Binding-site contacts:
Ligand atom O1 contacts residue PHE254 of chain 1.N at 4.3 Å.
Ligand atom C10 contacts residue ARG127 of chain 1.N at 4.0 Å.
Ligand atom C3 contacts residue PHE295 of chain 1.N at 4.3 Å (hydrophobic).
Ligand atom C8 contacts residue HEM1 of chain 1.KB at 4.3 Å.
Ligand atom C8 contacts residue PHE295 of chain 1.N at 4.2 Å (hydrophobic).
Ligand atom C2 contacts residue PHE295 of chain 1.N at 4.5 Å (hydrophobic).
Ligand atom C4 contacts residue MET299 of chain 1.N at 4.4 Å (hydrophobic).
Ligand atom O2 contacts residue ARG127 of chain 1.N at 3.5 Å.
Ligand atom N2 contacts residue PHE295 of chain 1.N at 3.8 Å.
Ligand atom N1 contacts residue PHE295 of chain 1.N at 4.2 Å.
Ligand atom C4 contacts residue LEU303 of chain 1.N at 4.2 Å (hydrophobic).
Ligand atom C9 contacts residue PHE295 of chain 1.N at 3.7 Å (hydrophobic).
Ligand atom N3 contacts residue ARG127 of chain 1.N at 3.1 Å.
Ligand atom S contacts residue HEM1 of chain 1.KB at 1.8 Å.
Ligand atom C9 contacts residue HEM1 of chain 1.KB at 2.8 Å.
Ligand atom N2 contacts residue HEM1 of chain 1.KB at 3.0 Å.
Ligand atom C4 contacts residue PHE295 of chain 1.N at 3.7 Å (hydrophobic).
Ligand atom C2 contacts residue PHE254 of chain 1.N at 4.2 Å (hydrophobic).
Ligand atom C8 contacts residue ARG127 of chain 1.N at 3.9 Å.
Ligand atom C7 contacts residue ARG127 of chain 1.N at 3.6 Å.
Ligand atom C1 contacts residue PHE254 of chain 1.N at 3.4 Å (hydrophobic).
Ligand atom O1 contacts residue PHE295 of chain 1.N at 4.0 Å.
Ligand atom C1 contacts residue PRO108 of chain 1.N at 4.1 Å (hydrophobic).
Ligand atom S contacts residue PHE295 of chain 1.N at 3.7 Å.
Ligand atom C8 contacts residue GLU130 of chain 1.N at 3.9 Å.
Ligand atom O2 contacts residue GLU130 of chain 1.N at 3.1 Å.
Ligand atom N3 contacts residue PHE254 of chain 1.N at 4.5 Å.
Ligand atom N1 contacts residue HEM1 of chain 1.KB at 4.2 Å.

A small-molecule ligand and the protein it binds are described below.
Small molecule (SMILES): CCO[C@H](C)Cn1c(=S)[nH]c(=O)c2nc[nH]c21

Sequence of chain 1.N:
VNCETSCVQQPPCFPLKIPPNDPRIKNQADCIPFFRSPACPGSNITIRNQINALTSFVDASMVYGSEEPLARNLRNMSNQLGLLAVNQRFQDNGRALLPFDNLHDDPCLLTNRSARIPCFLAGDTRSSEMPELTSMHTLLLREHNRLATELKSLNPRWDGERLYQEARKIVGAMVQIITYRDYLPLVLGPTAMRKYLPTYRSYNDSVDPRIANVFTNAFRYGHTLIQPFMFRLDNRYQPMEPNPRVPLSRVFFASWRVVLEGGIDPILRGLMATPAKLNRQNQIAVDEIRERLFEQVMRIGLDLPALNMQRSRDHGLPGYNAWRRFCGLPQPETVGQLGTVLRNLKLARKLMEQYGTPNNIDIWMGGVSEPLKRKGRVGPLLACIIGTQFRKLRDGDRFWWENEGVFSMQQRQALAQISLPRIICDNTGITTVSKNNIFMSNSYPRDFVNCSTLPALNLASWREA